This small molecule binds to this protein.
Small molecule (SMILES): CC(=O)C(=O)O

Sequence of chain 1.F:
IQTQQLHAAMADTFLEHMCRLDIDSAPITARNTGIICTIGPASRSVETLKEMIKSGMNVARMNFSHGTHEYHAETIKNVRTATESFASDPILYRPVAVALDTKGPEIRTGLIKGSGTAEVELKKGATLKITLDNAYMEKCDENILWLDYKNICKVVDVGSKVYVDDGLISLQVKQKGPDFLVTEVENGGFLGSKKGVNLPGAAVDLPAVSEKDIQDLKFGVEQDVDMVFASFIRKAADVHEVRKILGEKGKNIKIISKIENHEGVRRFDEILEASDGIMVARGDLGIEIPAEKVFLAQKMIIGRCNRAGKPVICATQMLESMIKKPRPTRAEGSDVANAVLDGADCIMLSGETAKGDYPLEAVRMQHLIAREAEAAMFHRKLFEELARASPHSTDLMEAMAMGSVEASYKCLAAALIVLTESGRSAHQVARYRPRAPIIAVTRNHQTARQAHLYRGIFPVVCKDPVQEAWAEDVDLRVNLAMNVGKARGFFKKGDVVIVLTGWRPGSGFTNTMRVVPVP

Binding-site contacts:
Ligand atom CA contacts residue GLU271 of chain 1.F at 4.0 Å.
Ligand atom OXT contacts residue ARG293 of chain 1.F at 3.9 Å.
Ligand atom C contacts residue THR327 of chain 1.F at 3.5 Å.
Ligand atom OXT contacts residue THR327 of chain 1.F at 2.6 Å (h-bond).
Ligand atom CB contacts residue LYS269 of chain 1.F at 4.2 Å.
Ligand atom OXT contacts residue ASP295 of chain 1.F at 3.9 Å.
Ligand atom CB contacts residue ALA326 of chain 1.F at 4.3 Å (hydrophobic).
Ligand atom O3 contacts residue ASP112 of chain 1.F at 4.4 Å.
Ligand atom C contacts residue GLU271 of chain 1.F at 3.5 Å.
Ligand atom CB contacts residue ARG72 of chain 1.F at 3.9 Å.
Ligand atom C contacts residue ASP295 of chain 1.F at 4.0 Å.
Ligand atom OXT contacts residue ALA292 of chain 1.F at 3.2 Å (h-bond).
Ligand atom CB contacts residue THR327 of chain 1.F at 3.4 Å.
Ligand atom OXT contacts residue GLU271 of chain 1.F at 4.4 Å.
Ligand atom O3 contacts residue MN1 of chain 1.Y at 2.8 Å.
Ligand atom CB contacts residue ALA292 of chain 1.F at 4.2 Å (hydrophobic).
Ligand atom OXT contacts residue GLY294 of chain 1.F at 2.8 Å (h-bond).
Ligand atom C contacts residue MN1 of chain 1.Y at 3.3 Å.
Ligand atom O3 contacts residue GLU271 of chain 1.F at 4.0 Å.
Ligand atom C contacts residue GLY294 of chain 1.F at 3.9 Å.
Ligand atom O contacts residue GLU271 of chain 1.F at 2.7 Å (salt-bridge).
Ligand atom CA contacts residue LYS269 of chain 1.F at 3.8 Å.
Ligand atom CA contacts residue THR327 of chain 1.F at 3.8 Å.
Ligand atom CB contacts residue MET290 of chain 1.F at 3.8 Å (hydrophobic).
Ligand atom O contacts residue GLY294 of chain 1.F at 3.9 Å.
Ligand atom CA contacts residue ALA292 of chain 1.F at 3.6 Å (hydrophobic).
Ligand atom C contacts residue ALA292 of chain 1.F at 3.4 Å (hydrophobic).
Ligand atom CA contacts residue MN1 of chain 1.Y at 3.4 Å.
Ligand atom O contacts residue ASP295 of chain 1.F at 2.7 Å (salt-bridge).
Ligand atom O3 contacts residue ALA292 of chain 1.F at 4.3 Å.
Ligand atom OXT contacts residue MN1 of chain 1.Y at 4.5 Å.
Ligand atom O3 contacts residue ARG72 of chain 1.F at 3.8 Å.
Ligand atom O contacts residue MN1 of chain 1.Y at 2.5 Å.
Ligand atom O3 contacts residue LYS269 of chain 1.F at 2.6 Å (salt-bridge).
Ligand atom O contacts residue ALA292 of chain 1.F at 3.8 Å.